Sequence of chain 18.A:
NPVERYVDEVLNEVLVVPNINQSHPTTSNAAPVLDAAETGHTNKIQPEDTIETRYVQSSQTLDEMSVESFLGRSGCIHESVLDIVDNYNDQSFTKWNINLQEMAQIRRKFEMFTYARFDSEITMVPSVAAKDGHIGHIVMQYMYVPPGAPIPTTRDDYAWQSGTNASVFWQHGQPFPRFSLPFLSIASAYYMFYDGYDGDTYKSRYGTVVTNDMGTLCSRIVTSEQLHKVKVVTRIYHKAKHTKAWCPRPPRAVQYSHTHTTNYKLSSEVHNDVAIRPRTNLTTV

A protein and the small-molecule ligand that binds it are described below.
Small molecule (SMILES): Cc1cc(CCCOc2c(C)cc(-c3noc(C(F)(F)F)n3)cc2C)on1

Binding-site contacts:
Ligand atom F2 contacts residue PHE179 of chain 18.A at 3.3 Å.
Ligand atom F3 contacts residue ALA166 of chain 18.A at 2.8 Å.
Ligand atom C4 contacts residue TYR190 of chain 18.A at 3.4 Å (hydrophobic).
Ligand atom C1B contacts residue LEU181 of chain 18.A at 3.7 Å (hydrophobic).
Ligand atom F3 contacts residue SER167 of chain 18.A at 3.8 Å.
Ligand atom F2 contacts residue VAL168 of chain 18.A at 2.6 Å.
Ligand atom CM4 contacts residue PHE179 of chain 18.A at 3.8 Å (hydrophobic).
Ligand atom C6B contacts residue LEU181 of chain 18.A at 3.4 Å (hydrophobic).
Ligand atom O1 contacts residue MET214 of chain 18.A at 3.5 Å (h-bond).
Ligand atom C3A contacts residue PHE179 of chain 18.A at 3.4 Å (hydrophobic).
Ligand atom CM6 contacts residue TYR144 of chain 18.A at 3.3 Å (hydrophobic).
Ligand atom F1 contacts residue TYR142 of chain 18.A at 3.6 Å.
Ligand atom O1A contacts residue TYR144 of chain 18.A at 3.1 Å.
Ligand atom N1A contacts residue LEU181 of chain 18.A at 3.7 Å.
Ligand atom C4B contacts residue LEU181 of chain 18.A at 3.5 Å (hydrophobic).
Ligand atom F2 contacts residue TYR142 of chain 18.A at 3.6 Å.
Ligand atom CM6 contacts residue LEU184 of chain 18.A at 3.0 Å (hydrophobic).
Ligand atom C5B contacts residue TYR144 of chain 18.A at 3.5 Å (hydrophobic).
Ligand atom N1A contacts residue TYR144 of chain 18.A at 3.1 Å.
Ligand atom F1 contacts residue LEU217 of chain 18.A at 3.4 Å.
Ligand atom C5 contacts residue MET214 of chain 18.A at 3.5 Å (hydrophobic).
Ligand atom CM3 contacts residue ASN212 of chain 18.A at 3.5 Å.
Ligand atom N1A contacts residue PHE179 of chain 18.A at 3.7 Å.
Ligand atom F3 contacts residue MET143 of chain 18.A at 3.3 Å.
Ligand atom C2A contacts residue PHE179 of chain 18.A at 3.6 Å (hydrophobic).
Ligand atom F3 contacts residue TYR144 of chain 18.A at 2.9 Å.
Ligand atom C3A contacts residue TYR144 of chain 18.A at 3.4 Å (hydrophobic).
Ligand atom F1 contacts residue PHE179 of chain 18.A at 3.8 Å.
Ligand atom CM2 contacts residue ILE122 of chain 18.A at 3.5 Å (hydrophobic).
Ligand atom CM4 contacts residue TYR142 of chain 18.A at 3.5 Å (hydrophobic).
Ligand atom F3 contacts residue TYR142 of chain 18.A at 2.8 Å.
Ligand atom N3A contacts residue PHE179 of chain 18.A at 3.2 Å.
Ligand atom C1B contacts residue ILE98 of chain 18.A at 3.6 Å (hydrophobic).
Ligand atom O1B contacts residue ILE98 of chain 18.A at 3.0 Å.
Ligand atom N3A contacts residue TYR144 of chain 18.A at 3.7 Å.
Ligand atom C5B contacts residue LEU181 of chain 18.A at 3.4 Å (hydrophobic).
Ligand atom CM6 contacts residue MET214 of chain 18.A at 3.5 Å (hydrophobic).
Ligand atom CM3 contacts residue TYR190 of chain 18.A at 3.5 Å (hydrophobic).
Ligand atom C2A contacts residue TYR144 of chain 18.A at 3.5 Å (hydrophobic).
Ligand atom C1C contacts residue MET214 of chain 18.A at 3.5 Å (hydrophobic).

Sequence of chain 18.C:
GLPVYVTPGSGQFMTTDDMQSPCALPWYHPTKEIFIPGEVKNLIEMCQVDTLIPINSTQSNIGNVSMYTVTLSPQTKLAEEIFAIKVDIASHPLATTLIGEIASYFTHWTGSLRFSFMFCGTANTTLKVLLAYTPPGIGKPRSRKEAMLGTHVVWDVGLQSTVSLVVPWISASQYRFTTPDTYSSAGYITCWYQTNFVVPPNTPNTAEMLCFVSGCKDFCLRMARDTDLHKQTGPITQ